Sequence of chain 1.B:
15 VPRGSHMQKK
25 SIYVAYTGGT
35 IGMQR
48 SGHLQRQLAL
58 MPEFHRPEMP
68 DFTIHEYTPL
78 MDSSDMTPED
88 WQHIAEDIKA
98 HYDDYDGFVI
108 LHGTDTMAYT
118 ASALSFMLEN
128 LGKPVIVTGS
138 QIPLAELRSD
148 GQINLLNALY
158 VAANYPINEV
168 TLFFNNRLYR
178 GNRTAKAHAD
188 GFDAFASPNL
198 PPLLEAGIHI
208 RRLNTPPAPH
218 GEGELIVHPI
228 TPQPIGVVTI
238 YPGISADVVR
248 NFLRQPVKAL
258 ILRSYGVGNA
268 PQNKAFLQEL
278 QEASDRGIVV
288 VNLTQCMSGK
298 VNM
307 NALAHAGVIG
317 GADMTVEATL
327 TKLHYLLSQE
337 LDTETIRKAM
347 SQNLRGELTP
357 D

Binding-site contacts:
Ligand atom O contacts residue SER80 of chain 1.D at 2.7 Å (h-bond).
Ligand atom OD1 contacts residue GLY33 of chain 1.D at 4.1 Å.
Ligand atom O contacts residue GLY110 of chain 1.D at 3.4 Å.
Ligand atom N contacts residue ASP112 of chain 1.D at 3.1 Å (salt-bridge).
Ligand atom OXT contacts residue GLY110 of chain 1.D at 3.5 Å.
Ligand atom C contacts residue THR111 of chain 1.D at 4.0 Å.
Ligand atom CB contacts residue THR111 of chain 1.D at 3.9 Å.
Ligand atom C contacts residue ASN1 of chain 1.V at 0.4 Å.
Ligand atom OD1 contacts residue THR34 of chain 1.D at 2.5 Å (h-bond).
Ligand atom CA contacts residue ASP112 of chain 1.D at 4.3 Å.
Ligand atom CA contacts residue THR34 of chain 1.D at 3.4 Å.
Ligand atom N contacts residue EDO1 of chain 1.X at 4.3 Å.
Ligand atom CG contacts residue GLY33 of chain 1.D at 4.2 Å.
Ligand atom CG contacts residue ASN1 of chain 1.V at 2.5 Å.
Ligand atom OD1 contacts residue SER137 of chain 1.D at 3.4 Å (h-bond).
Ligand atom OXT contacts residue THR111 of chain 1.D at 3.3 Å (h-bond).
Ligand atom CB contacts residue THR34 of chain 1.D at 2.4 Å.
Ligand atom C contacts residue SER80 of chain 1.D at 3.4 Å.
Ligand atom OXT contacts residue SER81 of chain 1.D at 4.3 Å.
Ligand atom CG contacts residue THR34 of chain 1.D at 1.4 Å.
Ligand atom CB contacts residue ASN1 of chain 1.V at 1.4 Å.
Ligand atom O contacts residue THR34 of chain 1.D at 4.1 Å.
Ligand atom CG contacts residue THR111 of chain 1.D at 3.9 Å.
Ligand atom CA contacts residue ASN1 of chain 1.V at 0.2 Å.
Ligand atom OXT contacts residue ASP112 of chain 1.D at 3.0 Å (salt-bridge).
Ligand atom C contacts residue GLY110 of chain 1.D at 3.6 Å.
Ligand atom C contacts residue ASP79 of chain 1.D at 4.3 Å.
Ligand atom C contacts residue ASP112 of chain 1.D at 4.2 Å.
Ligand atom OD1 contacts residue GLY110 of chain 1.D at 3.4 Å.
Ligand atom OD1 contacts residue THR111 of chain 1.D at 3.0 Å (h-bond).
Ligand atom OXT contacts residue ASN1 of chain 1.V at 0.6 Å (h-bond).
Ligand atom CG contacts residue SER137 of chain 1.D at 3.9 Å.
Ligand atom N contacts residue ASN1 of chain 1.V at 0.2 Å.
Ligand atom N contacts residue ASN266 of chain 1.B at 3.7 Å.
Ligand atom O contacts residue ASN1 of chain 1.V at 0.5 Å (h-bond).
Ligand atom O contacts residue GLY33 of chain 1.D at 3.7 Å.
Ligand atom CB contacts residue EDO1 of chain 1.X at 3.8 Å.
Ligand atom OXT contacts residue SER80 of chain 1.D at 2.5 Å (h-bond).
Ligand atom O contacts residue ASP79 of chain 1.D at 3.4 Å.
Ligand atom OD1 contacts residue ASN1 of chain 1.V at 3.0 Å.

This small molecule binds to this protein.
Small molecule (SMILES): N[C@@H](CC(=O)O)C(=O)O

Sequence of chain 1.D:
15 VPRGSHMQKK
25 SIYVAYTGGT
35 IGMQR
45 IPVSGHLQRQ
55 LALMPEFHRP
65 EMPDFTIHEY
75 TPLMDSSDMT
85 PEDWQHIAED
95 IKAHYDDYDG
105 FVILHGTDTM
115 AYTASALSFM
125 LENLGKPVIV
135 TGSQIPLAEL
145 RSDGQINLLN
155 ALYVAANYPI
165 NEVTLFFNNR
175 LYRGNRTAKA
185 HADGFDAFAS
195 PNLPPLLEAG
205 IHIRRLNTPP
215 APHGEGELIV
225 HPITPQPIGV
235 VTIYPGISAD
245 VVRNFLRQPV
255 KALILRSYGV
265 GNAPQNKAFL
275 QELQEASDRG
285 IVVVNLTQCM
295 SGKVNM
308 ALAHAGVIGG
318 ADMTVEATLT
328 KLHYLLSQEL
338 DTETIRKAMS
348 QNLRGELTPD